A small-molecule ligand and the protein it binds are described below.
Small molecule (SMILES): CCCCCNC(=O)N1CCC(C)CC1

Binding-site contacts:
Ligand atom C8 contacts residue TRP207 of chain 2.A at 4.0 Å (hydrophobic).
Ligand atom C6 contacts residue PHE110 of chain 2.A at 3.5 Å (hydrophobic).
Ligand atom C11 contacts residue ILE107 of chain 2.A at 3.5 Å (hydrophobic).
Ligand atom O1 contacts residue PHE110 of chain 2.A at 3.7 Å.
Ligand atom O1 contacts residue ILE107 of chain 2.A at 4.2 Å.
Ligand atom C4 contacts residue MET142 of chain 2.A at 3.8 Å (hydrophobic).
Ligand atom C12 contacts residue TRP207 of chain 2.A at 3.3 Å (hydrophobic).
Ligand atom C5 contacts residue ASN176 of chain 2.A at 3.8 Å.
Ligand atom C3 contacts residue TRP145 of chain 2.A at 3.9 Å (hydrophobic).
Ligand atom C4 contacts residue ASN176 of chain 2.A at 3.7 Å.
Ligand atom C12 contacts residue ILE107 of chain 2.A at 3.6 Å (hydrophobic).
Ligand atom C1 contacts residue PHE184 of chain 2.A at 3.3 Å (hydrophobic).
Ligand atom O1 contacts residue ASN179 of chain 2.A at 2.8 Å (h-bond).
Ligand atom C4 contacts residue TRP145 of chain 2.A at 4.0 Å (hydrophobic).
Ligand atom C10 contacts residue TRP103 of chain 2.A at 3.6 Å (hydrophobic).
Ligand atom N2 contacts residue ASN176 of chain 2.A at 4.0 Å.
Ligand atom N1 contacts residue ASN176 of chain 2.A at 3.0 Å (h-bond).
Ligand atom C9 contacts residue LEU87 of chain 2.A at 4.0 Å (hydrophobic).
Ligand atom C1 contacts residue PHE114 of chain 2.A at 3.8 Å (hydrophobic).
Ligand atom C11 contacts residue GLY106 of chain 2.A at 3.4 Å.
Ligand atom C2 contacts residue LEU183 of chain 2.A at 4.0 Å (hydrophobic).
Ligand atom O1 contacts residue TRP207 of chain 2.A at 4.0 Å.
Ligand atom C6 contacts residue TRP207 of chain 2.A at 4.0 Å (hydrophobic).
Ligand atom C7 contacts residue TRP207 of chain 2.A at 4.1 Å (hydrophobic).
Ligand atom C6 contacts residue ASN176 of chain 2.A at 3.8 Å.
Ligand atom C7 contacts residue PHE110 of chain 2.A at 3.5 Å (hydrophobic).
Ligand atom C2 contacts residue GLU180 of chain 2.A at 3.9 Å.
Ligand atom N1 contacts residue PHE110 of chain 2.A at 3.8 Å.
Ligand atom C8 contacts residue THR149 of chain 2.A at 2.9 Å.
Ligand atom C3 contacts residue MET142 of chain 2.A at 3.7 Å (hydrophobic).
Ligand atom N2 contacts residue TRP207 of chain 2.A at 3.5 Å.
Ligand atom N2 contacts residue PHE110 of chain 2.A at 3.6 Å.
Ligand atom C8 contacts residue TRP145 of chain 2.A at 4.0 Å (hydrophobic).
Ligand atom C7 contacts residue THR149 of chain 2.A at 3.7 Å.
Ligand atom C10 contacts residue TYR148 of chain 2.A at 4.0 Å (hydrophobic).
Ligand atom C7 contacts residue ASN176 of chain 2.A at 3.5 Å.
Ligand atom C1 contacts residue LEU183 of chain 2.A at 4.1 Å (hydrophobic).
Ligand atom C5 contacts residue ASN179 of chain 2.A at 3.8 Å.
Ligand atom C6 contacts residue ASN179 of chain 2.A at 3.7 Å.
Ligand atom C5 contacts residue PHE110 of chain 2.A at 3.9 Å (hydrophobic).

Sequence of chain 2.A:
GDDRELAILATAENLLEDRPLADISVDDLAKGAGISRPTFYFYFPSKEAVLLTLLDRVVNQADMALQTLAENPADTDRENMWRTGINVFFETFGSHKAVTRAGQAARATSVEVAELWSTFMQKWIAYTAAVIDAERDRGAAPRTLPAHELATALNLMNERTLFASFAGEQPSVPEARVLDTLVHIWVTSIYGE